Binding-site contacts:
Ligand atom N contacts residue ASN271 of chain 1.A at 4.0 Å.
Ligand atom O contacts residue MN1 of chain 1.C at 2.5 Å.
Ligand atom O contacts residue ASP282 of chain 1.A at 3.6 Å (salt-bridge).
Ligand atom N contacts residue ASP282 of chain 1.A at 3.0 Å (salt-bridge).
Ligand atom C contacts residue HIS365 of chain 1.A at 4.3 Å.
Ligand atom N contacts residue NA1 of chain 1.D at 3.2 Å (h-bond).
Ligand atom CA contacts residue PRO1 of chain 1.F at 2.5 Å (hydrophobic).
Ligand atom O contacts residue HIS365 of chain 1.A at 3.2 Å (h-bond).
Ligand atom C contacts residue HIS372 of chain 1.A at 3.7 Å.
Ligand atom O contacts residue HIS372 of chain 1.A at 2.8 Å (h-bond).
Ligand atom N contacts residue MN1 of chain 1.C at 3.6 Å.
Ligand atom C contacts residue ASP282 of chain 1.A at 4.1 Å.
Ligand atom CA contacts residue ILE239 of chain 1.A at 4.0 Å (hydrophobic).
Ligand atom CA contacts residue NA1 of chain 1.D at 2.8 Å.
Ligand atom C contacts residue HIS250 of chain 1.A at 3.9 Å.
Ligand atom C contacts residue NA1 of chain 1.D at 2.7 Å.
Ligand atom O contacts residue PRO1 of chain 1.F at 2.3 Å (h-bond).
Ligand atom CA contacts residue ASN271 of chain 1.A at 3.4 Å.
Ligand atom C contacts residue PRO1 of chain 1.F at 1.4 Å (hydrophobic).
Ligand atom O contacts residue NA1 of chain 1.D at 3.1 Å (h-bond).
Ligand atom CA contacts residue ASP282 of chain 1.A at 4.1 Å.
Ligand atom N contacts residue VAL371 of chain 1.A at 4.2 Å.
Ligand atom C contacts residue GLU407 of chain 1.A at 3.9 Å.
Ligand atom C contacts residue ASN271 of chain 1.A at 4.2 Å.
Ligand atom C contacts residue MN1 of chain 1.C at 3.2 Å.
Ligand atom CA contacts residue HIS250 of chain 1.A at 4.2 Å.
Ligand atom CA contacts residue MN1 of chain 1.C at 3.8 Å.
Ligand atom N contacts residue TYR236 of chain 1.A at 3.9 Å.
Ligand atom N contacts residue PRO1 of chain 1.F at 3.8 Å.
Ligand atom CA contacts residue HIS372 of chain 1.A at 4.5 Å.
Ligand atom O contacts residue GLU407 of chain 1.A at 3.7 Å.
Ligand atom N contacts residue HIS372 of chain 1.A at 4.4 Å.

Sequence of chain 1.A:
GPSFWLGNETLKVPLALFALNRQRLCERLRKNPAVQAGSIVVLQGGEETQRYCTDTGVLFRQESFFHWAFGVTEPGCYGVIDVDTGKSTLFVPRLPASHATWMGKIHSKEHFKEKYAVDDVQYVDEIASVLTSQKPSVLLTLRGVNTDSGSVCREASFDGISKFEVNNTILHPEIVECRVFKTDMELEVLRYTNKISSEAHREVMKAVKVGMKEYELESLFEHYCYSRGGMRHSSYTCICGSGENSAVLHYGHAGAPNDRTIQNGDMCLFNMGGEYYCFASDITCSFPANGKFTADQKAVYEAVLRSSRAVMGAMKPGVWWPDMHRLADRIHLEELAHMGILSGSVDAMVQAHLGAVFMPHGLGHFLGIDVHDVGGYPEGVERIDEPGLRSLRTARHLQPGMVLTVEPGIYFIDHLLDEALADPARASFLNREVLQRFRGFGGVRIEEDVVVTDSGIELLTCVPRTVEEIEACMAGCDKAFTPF

A protein and the small-molecule ligand that binds it are described below.
Small molecule (SMILES): NCC(=O)O